This small molecule binds to this protein.
Small molecule (SMILES): CC(=O)N[C@H]1[C@H](O[C@H]2[C@H](O)[C@@H](NC(C)=O)CO[C@@H]2CO)O[C@H](CO)[C@@H](O[C@@H]2O[C@H](CO)[C@@H](O)[C@H](O)[C@@H]2O)[C@@H]1O

Binding-site contacts:
Ligand atom C7 contacts residue ASN48 of chain 1.A at 3.0 Å.
Ligand atom N2 contacts residue ALA71 of chain 1.A at 3.5 Å (h-bond).
Ligand atom O5 contacts residue ASN48 of chain 1.A at 2.3 Å (h-bond).
Ligand atom C6 contacts residue PHE73 of chain 1.A at 3.7 Å (hydrophobic).
Ligand atom C8 contacts residue LEU69 of chain 1.A at 3.3 Å (hydrophobic).
Ligand atom C5 contacts residue PHE73 of chain 1.A at 4.3 Å (hydrophobic).
Ligand atom C3 contacts residue ALA71 of chain 1.A at 4.5 Å (hydrophobic).
Ligand atom C3 contacts residue ASN48 of chain 1.A at 3.8 Å.
Ligand atom N2 contacts residue ASN48 of chain 1.A at 3.0 Å (h-bond).
Ligand atom C1 contacts residue ALA71 of chain 1.A at 4.3 Å (hydrophobic).
Ligand atom C7 contacts residue ALA71 of chain 1.A at 4.0 Å (hydrophobic).
Ligand atom C8 contacts residue ASN48 of chain 1.A at 4.3 Å.
Ligand atom O7 contacts residue ASN48 of chain 1.A at 2.6 Å (h-bond).
Ligand atom C2 contacts residue ALA71 of chain 1.A at 4.3 Å (hydrophobic).
Ligand atom C1 contacts residue GLY72 of chain 1.A at 4.1 Å.
Ligand atom O6 contacts residue LYS68 of chain 1.A at 4.4 Å.
Ligand atom C5 contacts residue ASN48 of chain 1.A at 3.6 Å.
Ligand atom C1 contacts residue ASN48 of chain 1.A at 1.4 Å.
Ligand atom C4 contacts residue ASN48 of chain 1.A at 4.2 Å.
Ligand atom C8 contacts residue ARG47 of chain 1.A at 4.5 Å.
Ligand atom C2 contacts residue ASN48 of chain 1.A at 2.5 Å.
Ligand atom C8 contacts residue ALA71 of chain 1.A at 3.9 Å (hydrophobic).

Sequence of chain 1.A:
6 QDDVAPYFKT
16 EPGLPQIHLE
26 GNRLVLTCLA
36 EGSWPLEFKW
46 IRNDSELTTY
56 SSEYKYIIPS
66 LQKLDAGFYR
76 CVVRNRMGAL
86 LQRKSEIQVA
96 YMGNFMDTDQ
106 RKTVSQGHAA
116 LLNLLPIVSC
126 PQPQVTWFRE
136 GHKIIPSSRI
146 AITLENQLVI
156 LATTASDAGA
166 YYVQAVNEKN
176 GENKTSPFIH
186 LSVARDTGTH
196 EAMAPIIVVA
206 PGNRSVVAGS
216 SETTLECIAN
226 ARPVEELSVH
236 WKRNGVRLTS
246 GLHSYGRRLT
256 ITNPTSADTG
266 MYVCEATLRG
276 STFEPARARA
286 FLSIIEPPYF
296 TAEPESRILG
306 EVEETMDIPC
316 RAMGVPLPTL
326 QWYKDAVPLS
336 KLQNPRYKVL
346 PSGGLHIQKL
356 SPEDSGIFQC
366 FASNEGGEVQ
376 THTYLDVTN